A small-molecule ligand and the protein it binds are described below.
Small molecule (SMILES): CC(=O)N[C@@H]1[C@@H](O)[C@H](O)[C@@H](CO)O[C@H]1O

Sequence of chain 1.A:
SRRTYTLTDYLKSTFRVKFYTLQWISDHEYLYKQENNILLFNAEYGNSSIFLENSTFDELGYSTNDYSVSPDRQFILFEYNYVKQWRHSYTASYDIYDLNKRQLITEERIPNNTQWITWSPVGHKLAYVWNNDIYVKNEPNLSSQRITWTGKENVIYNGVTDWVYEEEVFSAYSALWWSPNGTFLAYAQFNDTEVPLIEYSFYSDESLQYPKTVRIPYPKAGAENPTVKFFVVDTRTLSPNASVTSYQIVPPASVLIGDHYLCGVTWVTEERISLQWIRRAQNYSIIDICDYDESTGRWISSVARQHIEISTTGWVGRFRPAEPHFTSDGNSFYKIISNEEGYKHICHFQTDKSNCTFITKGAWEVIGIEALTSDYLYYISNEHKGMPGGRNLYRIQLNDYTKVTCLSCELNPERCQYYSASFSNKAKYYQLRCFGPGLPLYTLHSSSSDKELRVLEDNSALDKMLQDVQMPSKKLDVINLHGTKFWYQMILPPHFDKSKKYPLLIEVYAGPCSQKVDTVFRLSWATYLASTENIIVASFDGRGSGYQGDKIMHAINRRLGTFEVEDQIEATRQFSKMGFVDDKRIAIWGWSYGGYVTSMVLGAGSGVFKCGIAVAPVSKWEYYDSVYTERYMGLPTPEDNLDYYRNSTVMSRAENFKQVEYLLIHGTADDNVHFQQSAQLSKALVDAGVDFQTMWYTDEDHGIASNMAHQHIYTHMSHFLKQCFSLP

Binding-site contacts:
Ligand atom N2 contacts residue ASN42 of chain 1.A at 4.4 Å.
Ligand atom O7 contacts residue SER48 of chain 1.A at 3.9 Å.
Ligand atom C8 contacts residue SER49 of chain 1.A at 2.9 Å.
Ligand atom C7 contacts residue SER49 of chain 1.A at 3.5 Å.
Ligand atom O7 contacts residue ASN47 of chain 1.A at 2.8 Å (h-bond).
Ligand atom C4 contacts residue ASN47 of chain 1.A at 4.2 Å.
Ligand atom C2 contacts residue ASN47 of chain 1.A at 2.4 Å.
Ligand atom O5 contacts residue ASN47 of chain 1.A at 2.4 Å (h-bond).
Ligand atom C1 contacts residue ASN47 of chain 1.A at 1.4 Å.
Ligand atom C8 contacts residue ASN47 of chain 1.A at 3.9 Å.
Ligand atom O7 contacts residue LEU40 of chain 1.A at 4.5 Å.
Ligand atom C1 contacts residue TYR45 of chain 1.A at 4.4 Å (hydrophobic).
Ligand atom O7 contacts residue SER49 of chain 1.A at 3.3 Å (h-bond).
Ligand atom N2 contacts residue ASN47 of chain 1.A at 2.9 Å (h-bond).
Ligand atom C7 contacts residue LEU40 of chain 1.A at 4.1 Å (hydrophobic).
Ligand atom C3 contacts residue ASN47 of chain 1.A at 3.8 Å.
Ligand atom C5 contacts residue ASN47 of chain 1.A at 3.7 Å.
Ligand atom C7 contacts residue ASN47 of chain 1.A at 3.1 Å.
Ligand atom C8 contacts residue LEU40 of chain 1.A at 2.9 Å (hydrophobic).